Sequence of chain 1.H:
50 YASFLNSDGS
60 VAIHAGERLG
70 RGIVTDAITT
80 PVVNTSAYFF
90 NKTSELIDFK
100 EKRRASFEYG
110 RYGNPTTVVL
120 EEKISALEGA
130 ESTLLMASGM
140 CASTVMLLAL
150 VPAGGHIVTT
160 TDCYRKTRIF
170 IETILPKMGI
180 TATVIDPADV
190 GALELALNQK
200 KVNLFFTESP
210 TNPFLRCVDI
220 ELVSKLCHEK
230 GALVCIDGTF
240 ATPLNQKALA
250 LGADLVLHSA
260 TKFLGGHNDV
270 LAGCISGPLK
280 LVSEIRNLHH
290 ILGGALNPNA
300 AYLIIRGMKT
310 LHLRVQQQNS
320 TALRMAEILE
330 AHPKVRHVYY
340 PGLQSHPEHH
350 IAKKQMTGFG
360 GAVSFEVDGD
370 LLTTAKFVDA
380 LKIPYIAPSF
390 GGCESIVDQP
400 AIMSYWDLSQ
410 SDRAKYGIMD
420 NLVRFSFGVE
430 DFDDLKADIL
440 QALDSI

Sequence of chain 1.F:
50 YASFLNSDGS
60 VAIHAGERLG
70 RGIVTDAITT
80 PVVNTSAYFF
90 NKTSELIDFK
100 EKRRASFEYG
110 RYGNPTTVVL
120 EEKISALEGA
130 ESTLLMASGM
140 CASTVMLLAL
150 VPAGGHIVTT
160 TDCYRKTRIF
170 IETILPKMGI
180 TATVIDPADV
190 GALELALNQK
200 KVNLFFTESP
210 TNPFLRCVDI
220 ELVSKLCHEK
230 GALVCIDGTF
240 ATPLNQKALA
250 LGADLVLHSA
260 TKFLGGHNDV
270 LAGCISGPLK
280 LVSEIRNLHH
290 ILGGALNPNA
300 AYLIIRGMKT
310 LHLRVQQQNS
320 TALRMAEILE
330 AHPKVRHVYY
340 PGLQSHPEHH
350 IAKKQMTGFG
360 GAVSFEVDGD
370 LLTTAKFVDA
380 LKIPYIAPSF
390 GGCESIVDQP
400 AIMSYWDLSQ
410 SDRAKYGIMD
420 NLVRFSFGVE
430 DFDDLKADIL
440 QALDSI

Binding-site contacts:
Ligand atom OP3 contacts residue ARG110 of chain 1.H at 2.8 Å (salt-bridge).
Ligand atom O2B contacts residue PHE389 of chain 1.F at 3.0 Å.
Ligand atom CBC contacts residue LYS261 of chain 1.F at 3.6 Å.
Ligand atom CEI contacts residue TYR108 of chain 1.H at 3.4 Å (hydrophobic).
Ligand atom O2B contacts residue ARG423 of chain 1.F at 2.7 Å (salt-bridge).
Ligand atom C2A contacts residue GLU207 of chain 1.F at 3.3 Å.
Ligand atom P contacts residue ARG110 of chain 1.H at 3.2 Å.
Ligand atom OP4 contacts residue GLY138 of chain 1.F at 3.2 Å.
Ligand atom N4A contacts residue LYS261 of chain 1.F at 3.5 Å (salt-bridge).
Ligand atom PG contacts residue TYR111 of chain 1.H at 3.6 Å.
Ligand atom CBI contacts residue LYS261 of chain 1.F at 3.4 Å.
Ligand atom O2B contacts residue ASN211 of chain 1.F at 3.3 Å (h-bond).
Ligand atom P contacts residue MET139 of chain 1.F at 3.6 Å.
Ligand atom CEI contacts residue TYR163 of chain 1.F at 3.5 Å (hydrophobic).
Ligand atom OP4 contacts residue MET139 of chain 1.F at 3.2 Å (h-bond).
Ligand atom OG1 contacts residue TYR111 of chain 1.H at 2.7 Å (h-bond).
Ligand atom C5A contacts residue ARG110 of chain 1.H at 3.5 Å.
Ligand atom OP2 contacts residue TYR108 of chain 1.H at 2.5 Å (h-bond).
Ligand atom OP1 contacts residue GLY138 of chain 1.F at 3.0 Å (h-bond).
Ligand atom CGI contacts residue TYR163 of chain 1.F at 3.3 Å (hydrophobic).
Ligand atom OG2 contacts residue GLU107 of chain 1.H at 2.7 Å (salt-bridge).
Ligand atom OG1 contacts residue TYR163 of chain 1.F at 3.1 Å (h-bond).
Ligand atom CAI contacts residue LYS261 of chain 1.F at 3.2 Å.
Ligand atom O3B contacts residue SER388 of chain 1.F at 3.2 Å (h-bond).
Ligand atom OP4 contacts residue SER258 of chain 1.F at 3.5 Å (h-bond).
Ligand atom OP2 contacts residue ARG110 of chain 1.H at 2.6 Å (salt-bridge).
Ligand atom C6 contacts residue ASP236 of chain 1.F at 3.6 Å.
Ligand atom OP1 contacts residue SER258 of chain 1.F at 2.8 Å (h-bond).
Ligand atom OG3 contacts residue SER403 of chain 1.F at 3.4 Å (h-bond).
Ligand atom OP3 contacts residue MET139 of chain 1.F at 2.8 Å (h-bond).
Ligand atom C2 contacts residue ASP236 of chain 1.F at 3.5 Å.
Ligand atom OP3 contacts residue GLY138 of chain 1.F at 3.1 Å (h-bond).
Ligand atom C2A contacts residue ASP236 of chain 1.F at 3.3 Å.
Ligand atom OP3 contacts residue SER137 of chain 1.F at 3.0 Å (h-bond).
Ligand atom OG2 contacts residue TYR111 of chain 1.H at 3.0 Å.
Ligand atom CBC contacts residue ARG423 of chain 1.F at 3.2 Å.
Ligand atom N1 contacts residue ASP236 of chain 1.F at 2.8 Å (salt-bridge).
Ligand atom OP1 contacts residue THR260 of chain 1.F at 2.7 Å (h-bond).
Ligand atom O3B contacts residue ARG423 of chain 1.F at 2.9 Å (salt-bridge).
Ligand atom P contacts residue GLY138 of chain 1.F at 3.4 Å.

A protein and the small-molecule ligand that binds it are described below.
Small molecule (SMILES): Cc1ncc(COP(=O)(O)O)c(C/N=C(\C=C\CP(=O)(O)O)C(=O)O)c1O